The small molecule below binds the protein below.
Small molecule (SMILES): O=C(N[C@H](Cc1ccc(Cl)cc1)C(=O)N1CCC(Cn2cncn2)(C2CCCCC2)CC1)[C@H]1Cc2ccccc2CN1

Binding-site contacts:
Ligand atom O02 contacts residue ASP128 of chain 1.A at 2.9 Å (salt-bridge).
Ligand atom C31 contacts residue LEU290 of chain 1.A at 3.9 Å (hydrophobic).
Ligand atom C21 contacts residue PHE186 of chain 1.A at 3.7 Å (hydrophobic).
Ligand atom C26 contacts residue LEU267 of chain 1.A at 3.4 Å (hydrophobic).
Ligand atom C21 contacts residue LEU199 of chain 1.A at 3.6 Å (hydrophobic).
Ligand atom N08 contacts residue HIS266 of chain 1.A at 3.3 Å (h-bond).
Ligand atom C40 contacts residue ILE131 of chain 1.A at 3.8 Å (hydrophobic).
Ligand atom C37 contacts residue ASP128 of chain 1.A at 3.6 Å.
Ligand atom C37 contacts residue ILE131 of chain 1.A at 3.6 Å (hydrophobic).
Ligand atom C31 contacts residue PHE263 of chain 1.A at 3.9 Å (hydrophobic).
Ligand atom C32 contacts residue ILE131 of chain 1.A at 3.6 Å (hydrophobic).
Ligand atom O02 contacts residue GLU102 of chain 1.A at 2.9 Å (salt-bridge).
Ligand atom C25 contacts residue LEU290 of chain 1.A at 3.8 Å (hydrophobic).
Ligand atom N07 contacts residue PHE286 of chain 1.A at 3.8 Å.
Ligand atom C42 contacts residue PHE47 of chain 1.A at 3.4 Å (hydrophobic).
Ligand atom C19 contacts residue LEU199 of chain 1.A at 3.7 Å (hydrophobic).
Ligand atom O03 contacts residue GLU102 of chain 1.A at 2.7 Å (salt-bridge).
Ligand atom C36 contacts residue PHE263 of chain 1.A at 3.4 Å (hydrophobic).
Ligand atom C34 contacts residue ASN287 of chain 1.A at 3.6 Å.
Ligand atom C41 contacts residue ILE106 of chain 1.A at 3.5 Å (hydrophobic).
Ligand atom N09 contacts residue THR103 of chain 1.A at 3.7 Å.
Ligand atom N08 contacts residue LEU267 of chain 1.A at 3.5 Å.
Ligand atom C22 contacts residue CA1 of chain 1.G at 3.5 Å.
Ligand atom C39 contacts residue PHE47 of chain 1.A at 3.6 Å (hydrophobic).
Ligand atom C24 contacts residue HIS266 of chain 1.A at 3.7 Å.
Ligand atom C26 contacts residue ILE196 of chain 1.A at 3.7 Å (hydrophobic).
Ligand atom CL1 contacts residue CYS132 of chain 1.A at 3.5 Å.
Ligand atom C28 contacts residue GLU102 of chain 1.A at 3.3 Å.
Ligand atom N06 contacts residue ILE196 of chain 1.A at 3.8 Å.
Ligand atom C26 contacts residue TYR270 of chain 1.A at 3.4 Å (hydrophobic).
Ligand atom C15 contacts residue SER190 of chain 1.A at 3.6 Å.
Ligand atom C20 contacts residue SER190 of chain 1.A at 3.6 Å.
Ligand atom C17 contacts residue PHE286 of chain 1.A at 3.4 Å (hydrophobic).
Ligand atom C22 contacts residue GLU102 of chain 1.A at 3.8 Å.
Ligand atom C18 contacts residue ASP128 of chain 1.A at 3.4 Å.
Ligand atom C23 contacts residue PHE286 of chain 1.A at 3.5 Å (hydrophobic).
Ligand atom C12 contacts residue PHE286 of chain 1.A at 3.8 Å (hydrophobic).
Ligand atom N08 contacts residue TYR270 of chain 1.A at 3.2 Å.
Ligand atom C31 contacts residue PHE286 of chain 1.A at 3.8 Å (hydrophobic).
Ligand atom O02 contacts residue CA1 of chain 1.G at 2.4 Å.

Sequence of chain 1.A:
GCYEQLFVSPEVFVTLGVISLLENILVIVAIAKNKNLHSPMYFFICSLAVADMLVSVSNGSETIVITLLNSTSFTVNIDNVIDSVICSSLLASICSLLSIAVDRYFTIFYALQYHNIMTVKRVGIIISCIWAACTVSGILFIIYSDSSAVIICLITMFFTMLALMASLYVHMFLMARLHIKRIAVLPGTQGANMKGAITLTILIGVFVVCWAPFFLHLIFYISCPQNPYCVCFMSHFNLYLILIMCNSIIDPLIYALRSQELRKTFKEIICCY